A protein and the small-molecule ligand that binds it are described below.
Small molecule (SMILES): CC(=O)N[C@H]1[C@H](O[C@H]2[C@H](O)[C@@H](NC(C)=O)CO[C@@H]2CO)O[C@H](CO)[C@@H](O)[C@@H]1O

Sequence of chain 1.A:
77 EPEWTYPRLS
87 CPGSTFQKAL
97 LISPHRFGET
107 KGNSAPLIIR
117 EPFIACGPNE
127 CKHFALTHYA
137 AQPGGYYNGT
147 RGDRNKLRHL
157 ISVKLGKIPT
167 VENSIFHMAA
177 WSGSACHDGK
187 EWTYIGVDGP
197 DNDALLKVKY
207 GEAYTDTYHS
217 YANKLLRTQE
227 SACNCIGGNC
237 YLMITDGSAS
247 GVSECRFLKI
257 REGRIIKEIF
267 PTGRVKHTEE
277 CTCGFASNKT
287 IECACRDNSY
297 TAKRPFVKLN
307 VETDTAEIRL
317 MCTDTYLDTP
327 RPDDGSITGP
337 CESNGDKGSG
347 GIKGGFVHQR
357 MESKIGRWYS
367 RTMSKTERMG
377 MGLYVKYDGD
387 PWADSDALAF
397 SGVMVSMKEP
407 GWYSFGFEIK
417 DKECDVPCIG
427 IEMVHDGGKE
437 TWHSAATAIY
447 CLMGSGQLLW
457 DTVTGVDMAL

Binding-site contacts:
Ligand atom C8 contacts residue PRO83 of chain 1.A at 3.6 Å (hydrophobic).
Ligand atom O5 contacts residue TYR82 of chain 1.A at 4.2 Å.
Ligand atom C1 contacts residue PRO83 of chain 1.A at 3.9 Å (hydrophobic).
Ligand atom C1 contacts residue ASN284 of chain 1.A at 1.4 Å.
Ligand atom C8 contacts residue TYR82 of chain 1.A at 3.8 Å (hydrophobic).
Ligand atom O5 contacts residue ASN284 of chain 1.A at 2.4 Å (h-bond).
Ligand atom C1 contacts residue TYR82 of chain 1.A at 4.3 Å (hydrophobic).
Ligand atom N2 contacts residue ARG84 of chain 1.A at 4.2 Å.
Ligand atom N2 contacts residue ASN284 of chain 1.A at 2.8 Å (h-bond).
Ligand atom N2 contacts residue PRO83 of chain 1.A at 2.8 Å (h-bond).
Ligand atom C7 contacts residue PRO83 of chain 1.A at 3.7 Å (hydrophobic).
Ligand atom C4 contacts residue ASN284 of chain 1.A at 4.2 Å.
Ligand atom C8 contacts residue LEU85 of chain 1.A at 3.9 Å (hydrophobic).
Ligand atom C8 contacts residue ARG84 of chain 1.A at 3.8 Å.
Ligand atom C8 contacts residue ASN284 of chain 1.A at 4.5 Å.
Ligand atom C6 contacts residue TYR82 of chain 1.A at 4.3 Å (hydrophobic).
Ligand atom C5 contacts residue TYR82 of chain 1.A at 4.1 Å (hydrophobic).
Ligand atom C5 contacts residue ASN284 of chain 1.A at 3.7 Å.
Ligand atom C2 contacts residue PRO83 of chain 1.A at 3.7 Å (hydrophobic).
Ligand atom C2 contacts residue ASN284 of chain 1.A at 2.4 Å.
Ligand atom C3 contacts residue PRO83 of chain 1.A at 3.9 Å (hydrophobic).
Ligand atom C3 contacts residue ASN284 of chain 1.A at 3.8 Å.
Ligand atom O7 contacts residue TYR82 of chain 1.A at 4.4 Å.
Ligand atom O7 contacts residue ASN284 of chain 1.A at 3.6 Å.
Ligand atom C7 contacts residue ASN284 of chain 1.A at 3.4 Å.